Sequence of chain 33.B:
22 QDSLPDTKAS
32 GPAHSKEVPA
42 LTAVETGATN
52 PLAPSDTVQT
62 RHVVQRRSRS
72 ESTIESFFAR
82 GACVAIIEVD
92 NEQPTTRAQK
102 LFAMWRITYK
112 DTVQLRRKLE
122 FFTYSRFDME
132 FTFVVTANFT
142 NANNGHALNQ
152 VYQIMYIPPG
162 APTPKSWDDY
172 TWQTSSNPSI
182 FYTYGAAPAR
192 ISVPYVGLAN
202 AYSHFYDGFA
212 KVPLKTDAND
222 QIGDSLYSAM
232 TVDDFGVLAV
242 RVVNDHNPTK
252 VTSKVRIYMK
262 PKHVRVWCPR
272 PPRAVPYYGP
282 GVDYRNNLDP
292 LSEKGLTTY

Sequence of chain 34.D:
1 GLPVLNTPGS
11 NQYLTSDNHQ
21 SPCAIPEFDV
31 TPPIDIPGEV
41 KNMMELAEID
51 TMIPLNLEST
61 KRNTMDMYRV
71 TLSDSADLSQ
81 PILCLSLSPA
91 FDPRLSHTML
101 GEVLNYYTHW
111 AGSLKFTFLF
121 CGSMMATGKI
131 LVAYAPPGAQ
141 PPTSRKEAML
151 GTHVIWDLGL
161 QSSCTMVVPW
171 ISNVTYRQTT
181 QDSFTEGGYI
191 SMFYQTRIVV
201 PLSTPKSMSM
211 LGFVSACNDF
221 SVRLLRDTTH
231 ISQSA

Binding-site contacts:
Ligand atom N3 contacts residue ILE192 of chain 33.B at 3.7 Å.
Ligand atom C3 contacts residue TYR157 of chain 33.B at 3.4 Å (hydrophobic).
Ligand atom C16 contacts residue MET130 of chain 33.B at 3.8 Å (hydrophobic).
Ligand atom C19 contacts residue TYR110 of chain 33.B at 3.8 Å (hydrophobic).
Ligand atom C4 contacts residue TYR157 of chain 33.B at 3.5 Å (hydrophobic).
Ligand atom C7 contacts residue ILE25 of chain 33.D at 3.8 Å (hydrophobic).
Ligand atom O15 contacts residue MET130 of chain 33.B at 3.8 Å.
Ligand atom N3 contacts residue LEU239 of chain 33.B at 3.8 Å.
Ligand atom O23 contacts residue TYR110 of chain 33.B at 3.5 Å.
Ligand atom C7 contacts residue VAL194 of chain 33.B at 3.6 Å (hydrophobic).
Ligand atom C10 contacts residue PHE132 of chain 33.B at 3.7 Å (hydrophobic).
Ligand atom C7 contacts residue TYR157 of chain 33.B at 3.5 Å (hydrophobic).
Ligand atom O23 contacts residue PHE236 of chain 33.B at 3.3 Å.
Ligand atom C4 contacts residue ALA24 of chain 33.D at 3.9 Å (hydrophobic).
Ligand atom C18 contacts residue TYR110 of chain 33.B at 3.8 Å (hydrophobic).
Ligand atom O24 contacts residue PHE236 of chain 33.B at 3.9 Å.
Ligand atom C8 contacts residue TYR157 of chain 33.B at 3.4 Å (hydrophobic).
Ligand atom C12 contacts residue PHE236 of chain 33.B at 3.7 Å (hydrophobic).
Ligand atom C19 contacts residue PHE236 of chain 33.B at 3.6 Å (hydrophobic).
Ligand atom O24 contacts residue THR109 of chain 33.B at 3.6 Å.
Ligand atom N4 contacts residue ILE192 of chain 33.B at 3.6 Å.
Ligand atom C22 contacts residue TYR110 of chain 33.B at 3.3 Å (hydrophobic).
Ligand atom C13 contacts residue PHE236 of chain 33.B at 3.8 Å (hydrophobic).
Ligand atom C13 contacts residue ILE108 of chain 33.B at 3.6 Å (hydrophobic).
Ligand atom C25 contacts residue THR109 of chain 33.B at 3.2 Å.
Ligand atom C22 contacts residue PHE236 of chain 33.B at 3.3 Å (hydrophobic).
Ligand atom C11 contacts residue PHE132 of chain 33.B at 3.5 Å (hydrophobic).
Ligand atom C10 contacts residue ILE108 of chain 33.B at 3.5 Å (hydrophobic).
Ligand atom C8 contacts residue VAL194 of chain 33.B at 3.8 Å (hydrophobic).
Ligand atom C21 contacts residue TYR203 of chain 33.B at 3.7 Å (hydrophobic).
Ligand atom N4 contacts residue LEU239 of chain 33.B at 3.6 Å.
Ligand atom C1 contacts residue ILE155 of chain 33.B at 3.8 Å (hydrophobic).
Ligand atom C17 contacts residue MET130 of chain 33.B at 3.7 Å (hydrophobic).
Ligand atom C20 contacts residue PHE236 of chain 33.B at 3.4 Å (hydrophobic).
Ligand atom C3 contacts residue ALA24 of chain 33.D at 3.6 Å (hydrophobic).
Ligand atom C9 contacts residue VAL194 of chain 33.B at 3.8 Å (hydrophobic).
Ligand atom O24 contacts residue TYR110 of chain 33.B at 3.3 Å.
Ligand atom C1 contacts residue ILE181 of chain 33.B at 3.5 Å (hydrophobic).
Ligand atom N6 contacts residue VAL194 of chain 33.B at 3.6 Å.
Ligand atom C3 contacts residue PRO179 of chain 33.B at 3.6 Å (hydrophobic).

Sequence of chain 33.D:
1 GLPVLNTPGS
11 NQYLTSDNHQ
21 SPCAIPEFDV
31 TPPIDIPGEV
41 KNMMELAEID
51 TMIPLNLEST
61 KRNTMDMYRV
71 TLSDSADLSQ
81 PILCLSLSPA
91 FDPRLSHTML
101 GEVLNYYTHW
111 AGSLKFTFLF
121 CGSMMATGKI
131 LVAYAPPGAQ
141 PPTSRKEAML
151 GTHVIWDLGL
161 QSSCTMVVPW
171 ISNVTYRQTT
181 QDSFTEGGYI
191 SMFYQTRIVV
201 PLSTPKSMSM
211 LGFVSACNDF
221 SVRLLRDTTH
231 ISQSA

The small molecule below binds the protein below.
Small molecule (SMILES): CCOC(=O)c1ccc(OCCCC2CCN(c3ccc(C)nn3)CC2)cc1